Binding-site contacts:
Ligand atom O5 contacts residue ASN771 of chain 1.C at 2.4 Å (h-bond).
Ligand atom C3 contacts residue ASN771 of chain 1.C at 3.8 Å.
Ligand atom C5 contacts residue ASN771 of chain 1.C at 3.7 Å.
Ligand atom C2 contacts residue ASN771 of chain 1.C at 2.5 Å.
Ligand atom C8 contacts residue PRO767 of chain 1.C at 3.4 Å (hydrophobic).
Ligand atom O7 contacts residue TRP768 of chain 1.C at 4.4 Å.
Ligand atom C1 contacts residue ASN771 of chain 1.C at 1.4 Å.
Ligand atom C4 contacts residue ASN771 of chain 1.C at 4.3 Å.
Ligand atom N2 contacts residue ASN771 of chain 1.C at 2.9 Å (h-bond).
Ligand atom C7 contacts residue ASN771 of chain 1.C at 3.9 Å.

A protein and the small-molecule ligand that binds it are described below.
Small molecule (SMILES): CC(=O)N[C@H]1[C@H](O[C@H]2[C@H](O)[C@@H](NC(C)=O)CO[C@@H]2CO)O[C@H](CO)[C@@H](O)[C@@H]1O

Sequence of chain 1.C:
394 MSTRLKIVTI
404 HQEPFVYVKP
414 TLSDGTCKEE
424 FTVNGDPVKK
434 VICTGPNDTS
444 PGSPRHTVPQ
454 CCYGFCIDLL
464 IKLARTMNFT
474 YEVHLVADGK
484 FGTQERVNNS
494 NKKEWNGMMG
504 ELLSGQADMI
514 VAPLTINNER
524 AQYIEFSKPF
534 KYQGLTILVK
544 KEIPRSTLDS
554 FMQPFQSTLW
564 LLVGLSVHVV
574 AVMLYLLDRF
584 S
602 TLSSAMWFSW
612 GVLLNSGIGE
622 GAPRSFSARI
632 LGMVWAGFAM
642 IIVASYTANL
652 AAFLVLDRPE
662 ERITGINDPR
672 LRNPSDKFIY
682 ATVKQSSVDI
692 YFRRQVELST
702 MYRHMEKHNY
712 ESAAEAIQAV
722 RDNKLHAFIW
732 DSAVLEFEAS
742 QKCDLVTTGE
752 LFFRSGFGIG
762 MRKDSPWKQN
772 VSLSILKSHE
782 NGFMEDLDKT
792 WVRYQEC